Sequence of chain 1.I:
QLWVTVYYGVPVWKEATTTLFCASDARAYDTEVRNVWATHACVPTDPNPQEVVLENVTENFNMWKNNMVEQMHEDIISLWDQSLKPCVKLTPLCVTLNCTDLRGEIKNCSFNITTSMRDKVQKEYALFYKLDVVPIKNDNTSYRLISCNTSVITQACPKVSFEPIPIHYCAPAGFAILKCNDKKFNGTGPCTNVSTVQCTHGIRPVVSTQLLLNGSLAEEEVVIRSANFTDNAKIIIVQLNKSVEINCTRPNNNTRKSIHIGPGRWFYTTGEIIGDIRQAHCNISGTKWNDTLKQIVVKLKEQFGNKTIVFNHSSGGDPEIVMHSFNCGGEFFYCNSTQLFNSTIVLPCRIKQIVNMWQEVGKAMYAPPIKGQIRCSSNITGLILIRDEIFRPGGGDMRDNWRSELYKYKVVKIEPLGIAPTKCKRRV

The protein below binds the small molecule below.
Small molecule (SMILES): CC(=O)N[C@H]1[C@H](O[C@H]2[C@H](O)[C@@H](NC(C)=O)CO[C@@H]2CO)O[C@H](CO)[C@@H](O)[C@@H]1O

Binding-site contacts:
Ligand atom C8 contacts residue ASN206 of chain 1.I at 3.8 Å.
Ligand atom C8 contacts residue THR207 of chain 1.I at 3.0 Å.
Ligand atom C8 contacts residue SER204 of chain 1.I at 3.7 Å.
Ligand atom C7 contacts residue ASN206 of chain 1.I at 3.6 Å.
Ligand atom C7 contacts residue ILE203 of chain 1.I at 3.9 Å (hydrophobic).
Ligand atom C3 contacts residue ASN206 of chain 1.I at 3.8 Å.
Ligand atom C1 contacts residue ASN206 of chain 1.I at 1.5 Å.
Ligand atom N2 contacts residue THR207 of chain 1.I at 4.4 Å.
Ligand atom N2 contacts residue ASN206 of chain 1.I at 2.8 Å (h-bond).
Ligand atom N2 contacts residue ILE203 of chain 1.I at 3.5 Å (h-bond).
Ligand atom C4 contacts residue ASN206 of chain 1.I at 4.2 Å.
Ligand atom O5 contacts residue ASN206 of chain 1.I at 2.4 Å (h-bond).
Ligand atom O7 contacts residue ASN206 of chain 1.I at 4.1 Å.
Ligand atom O7 contacts residue THR207 of chain 1.I at 3.1 Å (h-bond).
Ligand atom C2 contacts residue ASN206 of chain 1.I at 2.5 Å.
Ligand atom C8 contacts residue ILE203 of chain 1.I at 3.3 Å (hydrophobic).
Ligand atom C5 contacts residue ASN206 of chain 1.I at 3.7 Å.
Ligand atom C7 contacts residue THR207 of chain 1.I at 3.3 Å.